Binding-site contacts:
Ligand atom C6 contacts residue HIS78 of chain 2.A at 3.6 Å.
Ligand atom O6 contacts residue SER77 of chain 2.A at 4.4 Å.
Ligand atom C2 contacts residue PHE57 of chain 2.A at 4.3 Å (hydrophobic).
Ligand atom C5 contacts residue PRO53 of chain 2.A at 4.5 Å (hydrophobic).
Ligand atom O5 contacts residue PHE57 of chain 2.A at 4.0 Å.
Ligand atom O5 contacts residue HIS78 of chain 2.A at 3.1 Å (h-bond).
Ligand atom O7 contacts residue PRO53 of chain 2.A at 3.1 Å (h-bond).
Ligand atom C6 contacts residue PHE57 of chain 2.A at 3.9 Å (hydrophobic).
Ligand atom O3 contacts residue PHE57 of chain 2.A at 4.4 Å.
Ligand atom C7 contacts residue PRO53 of chain 2.A at 4.3 Å (hydrophobic).
Ligand atom O6 contacts residue HIS78 of chain 2.A at 3.0 Å (h-bond).
Ligand atom C4 contacts residue PHE57 of chain 2.A at 4.1 Å (hydrophobic).
Ligand atom N2 contacts residue ASN75 of chain 2.A at 2.7 Å (h-bond).
Ligand atom C2 contacts residue ASN75 of chain 2.A at 2.3 Å.
Ligand atom C5 contacts residue PHE57 of chain 2.A at 3.9 Å (hydrophobic).
Ligand atom C8 contacts residue PHE54 of chain 2.A at 4.5 Å (hydrophobic).
Ligand atom C5 contacts residue ASN75 of chain 2.A at 3.6 Å.
Ligand atom C5 contacts residue HIS78 of chain 2.A at 3.9 Å.
Ligand atom C8 contacts residue ASP160 of chain 2.A at 4.5 Å.
Ligand atom O5 contacts residue ASN75 of chain 2.A at 2.4 Å (h-bond).
Ligand atom C3 contacts residue ASN75 of chain 2.A at 3.7 Å.
Ligand atom O6 contacts residue PHE57 of chain 2.A at 4.5 Å.
Ligand atom C1 contacts residue SER77 of chain 2.A at 4.4 Å.
Ligand atom O6 contacts residue PHE58 of chain 2.A at 4.2 Å.
Ligand atom O6 contacts residue PHE54 of chain 2.A at 4.2 Å.
Ligand atom C7 contacts residue ASN75 of chain 2.A at 3.2 Å.
Ligand atom C8 contacts residue ASN75 of chain 2.A at 4.4 Å.
Ligand atom C1 contacts residue ASN75 of chain 2.A at 1.4 Å.
Ligand atom O7 contacts residue ASN75 of chain 2.A at 3.2 Å (h-bond).
Ligand atom C3 contacts residue PRO53 of chain 2.A at 4.5 Å (hydrophobic).
Ligand atom C4 contacts residue ASN75 of chain 2.A at 4.2 Å.
Ligand atom O7 contacts residue SER77 of chain 2.A at 4.0 Å.
Ligand atom C1 contacts residue HIS78 of chain 2.A at 4.0 Å.

A small-molecule ligand and the protein it binds are described below.
Small molecule (SMILES): CC(=O)N[C@H]1[C@H](O[C@H]2[C@H](O)[C@@H](NC(C)=O)CO[C@@H]2CO)O[C@H](CO)[C@@H](O[C@@H]2O[C@H](CO)[C@@H](O)[C@H](O)[C@@H]2O)[C@@H]1O

Sequence of chain 2.A:
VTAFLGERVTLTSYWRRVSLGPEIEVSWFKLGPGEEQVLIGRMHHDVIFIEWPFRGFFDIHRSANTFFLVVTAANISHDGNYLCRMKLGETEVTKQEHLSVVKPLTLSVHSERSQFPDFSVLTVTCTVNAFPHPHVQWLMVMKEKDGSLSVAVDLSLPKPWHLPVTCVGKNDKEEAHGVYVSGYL